This small molecule binds to this protein.
Small molecule (SMILES): CC(=O)N[C@@H]1[C@@H](O)[C@H](O)[C@@H](CO)O[C@H]1O

Binding-site contacts:
Ligand atom C1 contacts residue ASN231 of chain 1.C at 1.4 Å.
Ligand atom N2 contacts residue ASN231 of chain 1.C at 3.0 Å (h-bond).
Ligand atom C7 contacts residue ARG454 of chain 1.B at 4.5 Å.
Ligand atom C2 contacts residue ASN231 of chain 1.C at 2.5 Å.
Ligand atom O7 contacts residue ASN231 of chain 1.C at 4.0 Å.
Ligand atom O7 contacts residue GLU462 of chain 1.B at 4.3 Å.
Ligand atom C1 contacts residue THR105 of chain 1.C at 3.9 Å.
Ligand atom C8 contacts residue ARG454 of chain 1.B at 3.3 Å.
Ligand atom C4 contacts residue ASN231 of chain 1.C at 4.2 Å.
Ligand atom O5 contacts residue ASN231 of chain 1.C at 2.3 Å (h-bond).
Ligand atom C8 contacts residue ASN231 of chain 1.C at 3.8 Å.
Ligand atom C5 contacts residue ASN231 of chain 1.C at 3.6 Å.
Ligand atom C7 contacts residue ASN231 of chain 1.C at 3.6 Å.
Ligand atom O4 contacts residue LYS455 of chain 1.B at 4.0 Å.
Ligand atom C3 contacts residue ASN231 of chain 1.C at 3.8 Å.
Ligand atom O3 contacts residue SER456 of chain 1.B at 4.1 Å.
Ligand atom O5 contacts residue THR105 of chain 1.C at 3.9 Å.

Sequence of chain 1.C:
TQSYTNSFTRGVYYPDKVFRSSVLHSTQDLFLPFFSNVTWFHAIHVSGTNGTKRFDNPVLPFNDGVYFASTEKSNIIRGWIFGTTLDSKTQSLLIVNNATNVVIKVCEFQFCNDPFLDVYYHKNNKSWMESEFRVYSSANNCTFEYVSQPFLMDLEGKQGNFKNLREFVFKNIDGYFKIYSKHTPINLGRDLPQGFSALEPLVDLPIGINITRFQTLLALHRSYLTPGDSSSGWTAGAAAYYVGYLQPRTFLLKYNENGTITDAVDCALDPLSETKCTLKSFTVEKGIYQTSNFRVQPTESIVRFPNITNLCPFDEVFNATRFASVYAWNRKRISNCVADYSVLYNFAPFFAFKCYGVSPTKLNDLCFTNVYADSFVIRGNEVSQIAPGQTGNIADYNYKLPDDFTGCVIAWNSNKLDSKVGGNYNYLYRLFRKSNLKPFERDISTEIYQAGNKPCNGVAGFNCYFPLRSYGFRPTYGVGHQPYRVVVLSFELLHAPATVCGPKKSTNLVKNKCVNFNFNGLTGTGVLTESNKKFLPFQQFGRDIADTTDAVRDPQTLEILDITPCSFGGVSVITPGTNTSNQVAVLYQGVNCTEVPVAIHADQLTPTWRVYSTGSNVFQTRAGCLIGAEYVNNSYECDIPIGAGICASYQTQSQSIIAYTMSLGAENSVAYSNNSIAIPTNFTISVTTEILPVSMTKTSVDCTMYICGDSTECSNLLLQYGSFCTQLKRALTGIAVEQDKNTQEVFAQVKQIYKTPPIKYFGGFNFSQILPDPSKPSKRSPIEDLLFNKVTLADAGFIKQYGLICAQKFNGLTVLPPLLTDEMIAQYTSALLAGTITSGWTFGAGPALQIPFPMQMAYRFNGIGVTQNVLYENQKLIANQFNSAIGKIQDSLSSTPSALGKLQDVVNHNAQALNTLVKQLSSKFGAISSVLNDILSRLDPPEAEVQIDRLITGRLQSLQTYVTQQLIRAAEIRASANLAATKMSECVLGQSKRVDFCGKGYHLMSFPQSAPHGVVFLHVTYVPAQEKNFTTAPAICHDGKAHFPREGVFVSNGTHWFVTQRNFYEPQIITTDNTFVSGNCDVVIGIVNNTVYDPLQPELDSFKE

Sequence of chain 1.B:
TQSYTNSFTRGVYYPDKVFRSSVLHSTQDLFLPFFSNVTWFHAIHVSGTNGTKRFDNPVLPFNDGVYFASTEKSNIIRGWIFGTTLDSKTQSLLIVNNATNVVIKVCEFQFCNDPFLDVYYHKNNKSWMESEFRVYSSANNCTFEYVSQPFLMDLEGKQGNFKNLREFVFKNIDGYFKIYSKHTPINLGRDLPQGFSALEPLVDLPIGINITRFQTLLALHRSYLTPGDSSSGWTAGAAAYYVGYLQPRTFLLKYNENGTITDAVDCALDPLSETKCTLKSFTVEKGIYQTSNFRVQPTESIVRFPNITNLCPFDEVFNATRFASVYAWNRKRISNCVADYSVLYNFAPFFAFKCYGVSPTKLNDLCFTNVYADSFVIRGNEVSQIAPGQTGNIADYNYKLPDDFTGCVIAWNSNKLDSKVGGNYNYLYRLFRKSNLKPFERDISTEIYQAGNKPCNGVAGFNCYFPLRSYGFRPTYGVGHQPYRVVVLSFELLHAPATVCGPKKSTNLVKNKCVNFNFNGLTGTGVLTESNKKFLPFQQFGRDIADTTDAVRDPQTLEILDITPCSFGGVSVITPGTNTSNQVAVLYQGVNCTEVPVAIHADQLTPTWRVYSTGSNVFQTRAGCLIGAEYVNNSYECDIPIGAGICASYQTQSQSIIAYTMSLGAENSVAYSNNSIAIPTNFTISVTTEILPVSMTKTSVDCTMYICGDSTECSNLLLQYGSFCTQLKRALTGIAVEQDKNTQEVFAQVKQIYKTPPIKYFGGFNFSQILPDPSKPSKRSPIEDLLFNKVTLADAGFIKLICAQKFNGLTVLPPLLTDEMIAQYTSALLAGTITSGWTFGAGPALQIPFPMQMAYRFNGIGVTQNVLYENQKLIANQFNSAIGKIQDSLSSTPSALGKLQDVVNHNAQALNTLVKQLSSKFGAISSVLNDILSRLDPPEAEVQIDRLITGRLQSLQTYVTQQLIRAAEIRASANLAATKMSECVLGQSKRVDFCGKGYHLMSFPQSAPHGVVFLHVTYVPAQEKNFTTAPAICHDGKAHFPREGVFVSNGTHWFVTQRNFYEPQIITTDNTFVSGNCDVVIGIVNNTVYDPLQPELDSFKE